Sequence of chain 1.A:
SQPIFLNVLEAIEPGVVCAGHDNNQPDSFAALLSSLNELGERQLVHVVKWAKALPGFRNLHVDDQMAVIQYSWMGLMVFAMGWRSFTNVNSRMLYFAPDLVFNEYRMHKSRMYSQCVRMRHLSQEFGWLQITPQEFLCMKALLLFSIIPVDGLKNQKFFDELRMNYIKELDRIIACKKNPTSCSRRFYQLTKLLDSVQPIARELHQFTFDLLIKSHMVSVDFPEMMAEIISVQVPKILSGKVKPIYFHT

Binding-site contacts:
Ligand atom C18 contacts residue MET74 of chain 1.A at 3.7 Å (hydrophobic).
Ligand atom O17 contacts residue LEU212 of chain 1.A at 4.0 Å.
Ligand atom O17 contacts residue THR209 of chain 1.A at 2.9 Å (h-bond).
Ligand atom C16 contacts residue THR209 of chain 1.A at 4.1 Å.
Ligand atom C11 contacts residue MET227 of chain 1.A at 3.9 Å (hydrophobic).
Ligand atom C5 contacts residue PHE96 of chain 1.A at 3.7 Å (hydrophobic).
Ligand atom C11 contacts residue LEU36 of chain 1.A at 3.4 Å (hydrophobic).
Ligand atom C13 contacts residue ASN37 of chain 1.A at 3.8 Å.
Ligand atom C18 contacts residue THR209 of chain 1.A at 3.4 Å.
Ligand atom C4 contacts residue MET77 of chain 1.A at 3.9 Å (hydrophobic).
Ligand atom C16 contacts residue LEU33 of chain 1.A at 3.9 Å (hydrophobic).
Ligand atom C12 contacts residue MET227 of chain 1.A at 3.8 Å (hydrophobic).
Ligand atom C17 contacts residue LEU33 of chain 1.A at 3.9 Å (hydrophobic).
Ligand atom C12 contacts residue ASN37 of chain 1.A at 3.3 Å.
Ligand atom C6 contacts residue PHE96 of chain 1.A at 3.9 Å (hydrophobic).
Ligand atom O3 contacts residue GLN43 of chain 1.A at 3.5 Å (h-bond).
Ligand atom O17 contacts residue ASN37 of chain 1.A at 2.8 Å (h-bond).
Ligand atom C2 contacts residue GLN43 of chain 1.A at 3.3 Å.
Ligand atom C16 contacts residue PHE208 of chain 1.A at 3.9 Å (hydrophobic).
Ligand atom C1 contacts residue LEU36 of chain 1.A at 4.1 Å (hydrophobic).
Ligand atom C3 contacts residue MET77 of chain 1.A at 4.0 Å (hydrophobic).
Ligand atom C12 contacts residue LEU36 of chain 1.A at 3.6 Å (hydrophobic).
Ligand atom C2 contacts residue MET77 of chain 1.A at 4.0 Å (hydrophobic).
Ligand atom C15 contacts residue MET112 of chain 1.A at 3.9 Å (hydrophobic).
Ligand atom C3 contacts residue PHE96 of chain 1.A at 3.9 Å (hydrophobic).
Ligand atom C3 contacts residue GLN43 of chain 1.A at 3.9 Å.
Ligand atom C19 contacts residue MET77 of chain 1.A at 3.8 Å (hydrophobic).
Ligand atom C17 contacts residue THR209 of chain 1.A at 3.9 Å.
Ligand atom C4 contacts residue PHE96 of chain 1.A at 3.8 Å (hydrophobic).
Ligand atom O3 contacts residue MET81 of chain 1.A at 3.5 Å.
Ligand atom O17 contacts residue PHE223 of chain 1.A at 4.1 Å.
Ligand atom O3 contacts residue MET77 of chain 1.A at 4.0 Å.
Ligand atom C15 contacts residue LEU205 of chain 1.A at 4.1 Å (hydrophobic).
Ligand atom O3 contacts residue ARG84 of chain 1.A at 3.0 Å (salt-bridge).
Ligand atom C2 contacts residue LEU39 of chain 1.A at 3.8 Å (hydrophobic).
Ligand atom C1 contacts residue LEU39 of chain 1.A at 4.0 Å (hydrophobic).
Ligand atom C17 contacts residue ASN37 of chain 1.A at 3.4 Å.
Ligand atom O3 contacts residue PHE96 of chain 1.A at 3.8 Å.
Ligand atom O3 contacts residue LEU39 of chain 1.A at 4.0 Å.
Ligand atom C1 contacts residue GLY40 of chain 1.A at 4.1 Å.

A protein and the small-molecule ligand that binds it are described below.
Small molecule (SMILES): C[C@]12CCC(=O)C[C@@H]1CC[C@@H]1[C@@H]2CC[C@]2(C)[C@@H](O)CC[C@@H]12